The small molecule below binds the protein below.
Small molecule (SMILES): Nc1ncnc2c1ncn2[C@@H]1O[C@H](COP(=O)(O)OP(=O)(O)OP(O)(O)=S)[C@@H](O)[C@H]1O

Sequence of chain 1.A:
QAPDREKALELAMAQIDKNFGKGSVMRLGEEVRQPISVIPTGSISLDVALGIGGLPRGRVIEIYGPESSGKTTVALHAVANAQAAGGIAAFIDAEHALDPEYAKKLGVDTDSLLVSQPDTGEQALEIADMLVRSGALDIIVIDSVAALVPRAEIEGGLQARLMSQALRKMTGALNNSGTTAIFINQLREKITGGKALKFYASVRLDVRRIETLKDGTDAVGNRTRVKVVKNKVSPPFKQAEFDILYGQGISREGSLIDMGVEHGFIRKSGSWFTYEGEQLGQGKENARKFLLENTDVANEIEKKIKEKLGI

Binding-site contacts:
Ligand atom O2B contacts residue LYS74 of chain 1.A at 2.6 Å (salt-bridge).
Ligand atom O3A contacts residue GLY73 of chain 1.A at 3.3 Å (h-bond).
Ligand atom N3 contacts residue GLY267 of chain 1.A at 3.1 Å (h-bond).
Ligand atom N3 contacts residue TYR266 of chain 1.A at 3.9 Å.
Ligand atom O1B contacts residue GLY73 of chain 1.A at 2.7 Å (h-bond).
Ligand atom C8 contacts residue TYR105 of chain 1.A at 3.6 Å (hydrophobic).
Ligand atom O3' contacts residue ASN242 of chain 1.A at 2.9 Å (h-bond).
Ligand atom O3A contacts residue LYS74 of chain 1.A at 3.8 Å.
Ligand atom O3G contacts residue SER71 of chain 1.A at 2.5 Å (h-bond).
Ligand atom N6 contacts residue ASP102 of chain 1.A at 3.5 Å (salt-bridge).
Ligand atom O4' contacts residue TYR105 of chain 1.A at 3.1 Å (h-bond).
Ligand atom C5' contacts residue GLY73 of chain 1.A at 3.6 Å.
Ligand atom C2 contacts residue GLY267 of chain 1.A at 3.6 Å.
Ligand atom O2B contacts residue THR75 of chain 1.A at 2.6 Å (h-bond).
Ligand atom O2A contacts residue THR75 of chain 1.A at 2.5 Å (h-bond).
Ligand atom O1A contacts residue SER71 of chain 1.A at 3.6 Å.
Ligand atom O3G contacts residue GLU70 of chain 1.A at 3.3 Å.
Ligand atom O1B contacts residue LYS74 of chain 1.A at 3.8 Å.
Ligand atom C5' contacts residue THR76 of chain 1.A at 3.8 Å.
Ligand atom N9 contacts residue TYR105 of chain 1.A at 3.5 Å.
Ligand atom O1B contacts residue SER72 of chain 1.A at 2.5 Å (h-bond).
Ligand atom O2G contacts residue GLN196 of chain 1.A at 3.2 Å (h-bond).
Ligand atom O3B contacts residue THR75 of chain 1.A at 3.7 Å.
Ligand atom O4' contacts residue THR76 of chain 1.A at 3.6 Å (h-bond).
Ligand atom N7 contacts residue TYR105 of chain 1.A at 3.6 Å.
Ligand atom PB contacts residue SER72 of chain 1.A at 3.9 Å.
Ligand atom O1B contacts residue SER71 of chain 1.A at 2.9 Å (h-bond).
Ligand atom PA contacts residue THR75 of chain 1.A at 3.3 Å.
Ligand atom O2B contacts residue GLY73 of chain 1.A at 3.0 Å.
Ligand atom C4 contacts residue TYR105 of chain 1.A at 3.5 Å (hydrophobic).
Ligand atom O2G contacts residue LYS74 of chain 1.A at 3.2 Å.
Ligand atom O5' contacts residue GLY73 of chain 1.A at 3.6 Å.
Ligand atom C5 contacts residue TYR105 of chain 1.A at 3.5 Å (hydrophobic).
Ligand atom PB contacts residue GLY73 of chain 1.A at 3.5 Å.
Ligand atom C6 contacts residue TYR105 of chain 1.A at 3.8 Å (hydrophobic).
Ligand atom O5' contacts residue THR76 of chain 1.A at 2.8 Å (h-bond).
Ligand atom O3A contacts residue THR75 of chain 1.A at 3.0 Å (h-bond).
Ligand atom PB contacts residue LYS74 of chain 1.A at 3.0 Å.
Ligand atom C1' contacts residue TYR105 of chain 1.A at 3.7 Å (hydrophobic).
Ligand atom O1B contacts residue GLU70 of chain 1.A at 3.8 Å.